Sequence of chain 1.E:
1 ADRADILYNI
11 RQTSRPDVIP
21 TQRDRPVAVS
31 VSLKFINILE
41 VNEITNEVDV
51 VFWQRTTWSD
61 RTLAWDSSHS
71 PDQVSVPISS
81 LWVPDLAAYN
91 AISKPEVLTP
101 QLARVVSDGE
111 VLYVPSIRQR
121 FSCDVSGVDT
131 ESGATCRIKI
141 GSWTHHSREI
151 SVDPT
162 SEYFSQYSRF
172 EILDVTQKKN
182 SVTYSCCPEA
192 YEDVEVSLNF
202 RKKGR

Binding-site contacts:
Ligand atom F1 contacts residue TYR185 of chain 1.D at 3.5 Å.
Ligand atom CL1 contacts residue ALA103 of chain 1.E at 3.9 Å.
Ligand atom F2 contacts residue TYR89 of chain 1.D at 3.3 Å.
Ligand atom CL1 contacts residue LEU112 of chain 1.E at 2.9 Å.
Ligand atom C11 contacts residue VAL114 of chain 1.E at 3.8 Å (hydrophobic).
Ligand atom C4 contacts residue TRP143 of chain 1.D at 3.4 Å (hydrophobic).
Ligand atom C6 contacts residue TYR192 of chain 1.D at 3.5 Å (hydrophobic).
Ligand atom C9 contacts residue LEU112 of chain 1.E at 3.8 Å (hydrophobic).
Ligand atom C7 contacts residue TYR192 of chain 1.D at 3.9 Å (hydrophobic).
Ligand atom O2 contacts residue VAL114 of chain 1.E at 3.8 Å.
Ligand atom C9 contacts residue ARG104 of chain 1.E at 3.6 Å.
Ligand atom C1 contacts residue CYS187 of chain 1.D at 3.6 Å (hydrophobic).
Ligand atom F2 contacts residue TRP143 of chain 1.D at 3.9 Å.
Ligand atom N2 contacts residue TRP143 of chain 1.D at 3.7 Å.
Ligand atom C1 contacts residue VAL114 of chain 1.E at 3.6 Å (hydrophobic).
Ligand atom O1 contacts residue ARG55 of chain 1.E at 2.8 Å (salt-bridge).
Ligand atom C8 contacts residue TYR192 of chain 1.D at 3.4 Å (hydrophobic).
Ligand atom C12 contacts residue CYS187 of chain 1.D at 3.8 Å (hydrophobic).
Ligand atom CL1 contacts residue TYR113 of chain 1.E at 3.7 Å.
Ligand atom CL1 contacts residue LEU102 of chain 1.E at 3.8 Å.
Ligand atom CL1 contacts residue VAL114 of chain 1.E at 3.8 Å.
Ligand atom C1 contacts residue ARG55 of chain 1.E at 3.6 Å.
Ligand atom F2 contacts residue SER142 of chain 1.D at 3.9 Å.
Ligand atom N2 contacts residue VAL114 of chain 1.E at 3.5 Å.
Ligand atom O1 contacts residue CYS187 of chain 1.D at 3.7 Å.
Ligand atom N2 contacts residue THR144 of chain 1.D at 3.8 Å.
Ligand atom O1 contacts residue VAL114 of chain 1.E at 3.8 Å.
Ligand atom C11 contacts residue TRP143 of chain 1.D at 3.2 Å (hydrophobic).
Ligand atom C12 contacts residue ARG55 of chain 1.E at 3.8 Å.
Ligand atom C6 contacts residue TRP143 of chain 1.D at 3.1 Å (hydrophobic).
Ligand atom C12 contacts residue CYS188 of chain 1.D at 3.7 Å (hydrophobic).
Ligand atom C2 contacts residue TRP53 of chain 1.E at 3.4 Å (hydrophobic).
Ligand atom C5 contacts residue TYR192 of chain 1.D at 4.0 Å (hydrophobic).
Ligand atom C5 contacts residue TRP143 of chain 1.D at 4.0 Å (hydrophobic).
Ligand atom CL1 contacts residue ARG104 of chain 1.E at 3.5 Å.
Ligand atom C7 contacts residue TRP143 of chain 1.D at 3.2 Å (hydrophobic).
Ligand atom N1 contacts residue TRP143 of chain 1.D at 3.6 Å.
Ligand atom C10 contacts residue VAL114 of chain 1.E at 3.7 Å (hydrophobic).
Ligand atom C2 contacts residue VAL114 of chain 1.E at 4.0 Å (hydrophobic).
Ligand atom O2 contacts residue TRP53 of chain 1.E at 3.5 Å.

Sequence of chain 1.D:
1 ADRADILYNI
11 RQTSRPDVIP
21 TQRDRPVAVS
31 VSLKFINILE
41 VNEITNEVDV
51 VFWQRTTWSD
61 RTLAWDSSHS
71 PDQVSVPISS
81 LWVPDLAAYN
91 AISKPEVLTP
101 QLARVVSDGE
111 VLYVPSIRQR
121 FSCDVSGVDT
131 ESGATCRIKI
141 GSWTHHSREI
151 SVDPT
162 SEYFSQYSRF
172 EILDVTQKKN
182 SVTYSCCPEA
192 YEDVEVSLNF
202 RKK

A protein and the small-molecule ligand that binds it are described below.
Small molecule (SMILES): O=C1C=C(N(Cc2ccc(Cl)nc2)CC(F)F)CO1